Sequence of chain 1.A:
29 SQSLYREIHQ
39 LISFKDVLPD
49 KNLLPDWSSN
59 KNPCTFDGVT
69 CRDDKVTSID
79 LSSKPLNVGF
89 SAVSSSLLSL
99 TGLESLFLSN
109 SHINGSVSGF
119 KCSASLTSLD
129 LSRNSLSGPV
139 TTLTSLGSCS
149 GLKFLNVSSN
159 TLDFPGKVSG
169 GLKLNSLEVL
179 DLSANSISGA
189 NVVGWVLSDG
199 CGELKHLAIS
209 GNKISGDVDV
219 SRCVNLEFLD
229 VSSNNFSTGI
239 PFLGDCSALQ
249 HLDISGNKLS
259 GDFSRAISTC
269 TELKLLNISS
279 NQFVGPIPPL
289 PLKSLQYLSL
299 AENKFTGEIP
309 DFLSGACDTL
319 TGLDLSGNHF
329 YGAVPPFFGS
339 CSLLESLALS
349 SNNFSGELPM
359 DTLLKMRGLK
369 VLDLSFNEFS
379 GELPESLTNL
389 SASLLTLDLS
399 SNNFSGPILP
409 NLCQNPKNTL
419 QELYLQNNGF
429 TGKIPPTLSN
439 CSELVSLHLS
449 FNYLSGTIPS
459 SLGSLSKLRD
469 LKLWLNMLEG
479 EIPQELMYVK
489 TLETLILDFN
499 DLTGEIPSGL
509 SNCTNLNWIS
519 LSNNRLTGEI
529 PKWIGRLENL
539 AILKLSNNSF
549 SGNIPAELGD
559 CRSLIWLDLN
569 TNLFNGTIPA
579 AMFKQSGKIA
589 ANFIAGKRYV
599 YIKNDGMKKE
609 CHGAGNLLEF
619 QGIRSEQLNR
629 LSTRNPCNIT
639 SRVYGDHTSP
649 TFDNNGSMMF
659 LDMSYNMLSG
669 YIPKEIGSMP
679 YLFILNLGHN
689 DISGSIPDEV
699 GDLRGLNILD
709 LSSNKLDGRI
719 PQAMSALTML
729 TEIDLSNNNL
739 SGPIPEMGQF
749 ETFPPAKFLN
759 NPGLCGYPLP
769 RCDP

This small molecule binds to this protein.
Small molecule (SMILES): CC(=O)N[C@H]1[C@H](O[C@H]2[C@H](O)[C@@H](NC(C)=O)CO[C@@H]2CO)O[C@H](CO)[C@@H](O)[C@@H]1O

Binding-site contacts:
Ligand atom C8 contacts residue SER278 of chain 1.A at 3.9 Å.
Ligand atom O7 contacts residue LEU273 of chain 1.A at 4.4 Å.
Ligand atom C5 contacts residue SER277 of chain 1.A at 3.3 Å.
Ligand atom C8 contacts residue TYR295 of chain 1.A at 3.4 Å (hydrophobic).
Ligand atom N2 contacts residue ASN275 of chain 1.A at 3.0 Å (h-bond).
Ligand atom C3 contacts residue ASN275 of chain 1.A at 3.8 Å.
Ligand atom C1 contacts residue SER277 of chain 1.A at 3.6 Å.
Ligand atom O5 contacts residue ASP251 of chain 1.A at 4.5 Å.
Ligand atom O6 contacts residue GLY254 of chain 1.A at 4.4 Å.
Ligand atom O5 contacts residue ASN275 of chain 1.A at 2.3 Å (h-bond).
Ligand atom C6 contacts residue SER277 of chain 1.A at 3.4 Å.
Ligand atom C4 contacts residue ASN275 of chain 1.A at 4.2 Å.
Ligand atom O7 contacts residue ASN275 of chain 1.A at 3.5 Å (h-bond).
Ligand atom C1 contacts residue ASN275 of chain 1.A at 1.4 Å.
Ligand atom C7 contacts residue ASN275 of chain 1.A at 3.4 Å.
Ligand atom O5 contacts residue SER253 of chain 1.A at 3.3 Å (h-bond).
Ligand atom C6 contacts residue SER253 of chain 1.A at 3.6 Å.
Ligand atom O6 contacts residue SER253 of chain 1.A at 2.7 Å (h-bond).
Ligand atom C2 contacts residue ASN275 of chain 1.A at 2.4 Å.
Ligand atom O5 contacts residue SER277 of chain 1.A at 3.1 Å (h-bond).
Ligand atom C5 contacts residue ASN275 of chain 1.A at 3.6 Å.
Ligand atom C7 contacts residue TYR295 of chain 1.A at 3.8 Å (hydrophobic).
Ligand atom C8 contacts residue LEU273 of chain 1.A at 4.5 Å (hydrophobic).
Ligand atom N2 contacts residue TYR295 of chain 1.A at 3.7 Å.
Ligand atom C1 contacts residue SER253 of chain 1.A at 4.4 Å.
Ligand atom C5 contacts residue SER253 of chain 1.A at 4.0 Å.
Ligand atom O6 contacts residue SER277 of chain 1.A at 4.3 Å.